Binding-site contacts:
Ligand atom CAE contacts residue ASP267 of chain 1.B at 4.4 Å.
Ligand atom CAE contacts residue MET258 of chain 1.B at 4.4 Å (hydrophobic).
Ligand atom CAH contacts residue TYR35 of chain 1.B at 3.6 Å (hydrophobic).
Ligand atom CAB contacts residue LYS57 of chain 1.B at 3.9 Å.
Ligand atom CAD contacts residue ASN39 of chain 1.B at 4.1 Å.
Ligand atom NAF contacts residue PHE182 of chain 1.B at 3.6 Å.
Ligand atom CAC contacts residue VAL272 of chain 1.B at 4.2 Å (hydrophobic).
Ligand atom CAB contacts residue PHE182 of chain 1.B at 4.4 Å (hydrophobic).
Ligand atom NAG contacts residue ASN39 of chain 1.B at 3.6 Å.
Ligand atom CAJ contacts residue ARG44 of chain 1.B at 4.1 Å.
Ligand atom NAA contacts residue TYR40 of chain 1.B at 4.3 Å.
Ligand atom NAA contacts residue PHE182 of chain 1.B at 3.5 Å.
Ligand atom CAC contacts residue MET258 of chain 1.B at 4.1 Å (hydrophobic).
Ligand atom CAI contacts residue ASN39 of chain 1.B at 3.6 Å.
Ligand atom CAE contacts residue PHE182 of chain 1.B at 4.1 Å (hydrophobic).
Ligand atom CAH contacts residue ASN39 of chain 1.B at 3.6 Å.
Ligand atom CAI contacts residue PHE182 of chain 1.B at 3.6 Å (hydrophobic).
Ligand atom CAD contacts residue LYS57 of chain 1.B at 3.3 Å.
Ligand atom NAF contacts residue TYR40 of chain 1.B at 2.8 Å (h-bond).
Ligand atom NAG contacts residue PHE182 of chain 1.B at 3.6 Å.
Ligand atom NAA contacts residue ASN39 of chain 1.B at 4.3 Å.
Ligand atom CAC contacts residue ARG44 of chain 1.B at 3.9 Å.
Ligand atom CAD contacts residue TYR40 of chain 1.B at 4.1 Å (hydrophobic).
Ligand atom CAE contacts residue VAL272 of chain 1.B at 4.3 Å (hydrophobic).
Ligand atom NAF contacts residue ASN39 of chain 1.B at 3.6 Å (h-bond).
Ligand atom CAI contacts residue TYR40 of chain 1.B at 3.8 Å (hydrophobic).
Ligand atom CAD contacts residue PHE182 of chain 1.B at 4.0 Å (hydrophobic).
Ligand atom CAE contacts residue ARG44 of chain 1.B at 3.6 Å.
Ligand atom CAH contacts residue PHE182 of chain 1.B at 3.6 Å (hydrophobic).
Ligand atom CAJ contacts residue PHE182 of chain 1.B at 3.7 Å (hydrophobic).
Ligand atom CAB contacts residue VAL53 of chain 1.B at 3.7 Å (hydrophobic).
Ligand atom CAC contacts residue VAL53 of chain 1.B at 4.0 Å (hydrophobic).
Ligand atom NAA contacts residue TYR35 of chain 1.B at 2.6 Å (h-bond).
Ligand atom CAE contacts residue ASN39 of chain 1.B at 4.4 Å.
Ligand atom CAJ contacts residue ASN39 of chain 1.B at 3.6 Å.
Ligand atom CAE contacts residue VAL269 of chain 1.B at 4.4 Å (hydrophobic).
Ligand atom NAF contacts residue TYR35 of chain 1.B at 3.9 Å.
Ligand atom CAH contacts residue TYR40 of chain 1.B at 4.0 Å (hydrophobic).
Ligand atom CAB contacts residue ARG44 of chain 1.B at 4.4 Å.
Ligand atom CAI contacts residue LYS57 of chain 1.B at 4.3 Å.

Sequence of chain 1.B:
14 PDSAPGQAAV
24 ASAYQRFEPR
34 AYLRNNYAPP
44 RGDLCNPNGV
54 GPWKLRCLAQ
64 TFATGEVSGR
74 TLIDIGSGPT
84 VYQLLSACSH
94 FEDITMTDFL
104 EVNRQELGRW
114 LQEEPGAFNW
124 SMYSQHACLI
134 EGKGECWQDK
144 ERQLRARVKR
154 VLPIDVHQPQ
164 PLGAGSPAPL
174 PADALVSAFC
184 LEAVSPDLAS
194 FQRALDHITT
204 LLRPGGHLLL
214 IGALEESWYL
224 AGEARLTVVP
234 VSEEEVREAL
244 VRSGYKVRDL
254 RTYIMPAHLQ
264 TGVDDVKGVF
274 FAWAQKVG

A protein and the small-molecule ligand that binds it are described below.
Small molecule (SMILES): Nc1nc2ccccc2[nH]1